Sequence of chain 1.B:
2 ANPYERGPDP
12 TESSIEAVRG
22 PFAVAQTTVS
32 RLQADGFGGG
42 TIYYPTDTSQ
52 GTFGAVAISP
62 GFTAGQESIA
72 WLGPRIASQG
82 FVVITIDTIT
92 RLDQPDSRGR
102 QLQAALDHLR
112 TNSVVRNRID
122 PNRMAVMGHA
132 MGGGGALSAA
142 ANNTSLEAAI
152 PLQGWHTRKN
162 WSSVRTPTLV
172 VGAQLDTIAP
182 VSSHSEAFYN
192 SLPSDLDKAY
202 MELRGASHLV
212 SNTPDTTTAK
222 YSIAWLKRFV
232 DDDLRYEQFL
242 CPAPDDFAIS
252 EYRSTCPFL

This protein binds this small molecule.
Small molecule (SMILES): O=C(O)c1ccc(C(=O)O)cc1

Binding-site contacts:
Ligand atom O11 contacts residue PHE63 of chain 1.B at 4.1 Å.
Ligand atom C02 contacts residue ILE179 of chain 1.B at 4.0 Å (hydrophobic).
Ligand atom O12 contacts residue PHE63 of chain 1.B at 2.9 Å (h-bond).
Ligand atom C02 contacts residue PHE63 of chain 1.B at 3.9 Å (hydrophobic).
Ligand atom O12 contacts residue ALA131 of chain 1.B at 3.1 Å.
Ligand atom C10 contacts residue HIS209 of chain 1.B at 3.6 Å.
Ligand atom C03 contacts residue ILE179 of chain 1.B at 3.9 Å (hydrophobic).
Ligand atom O12 contacts residue GLY62 of chain 1.B at 3.7 Å.
Ligand atom C05 contacts residue PHE63 of chain 1.B at 3.7 Å (hydrophobic).
Ligand atom C03 contacts residue MET132 of chain 1.B at 4.3 Å (hydrophobic).
Ligand atom C05 contacts residue ILE179 of chain 1.B at 3.7 Å (hydrophobic).
Ligand atom C01 contacts residue ILE179 of chain 1.B at 4.0 Å (hydrophobic).
Ligand atom O09 contacts residue DMS1 of chain 1.F at 3.8 Å.
Ligand atom C07 contacts residue DMS1 of chain 1.F at 4.1 Å.
Ligand atom C04 contacts residue ILE179 of chain 1.B at 3.7 Å (hydrophobic).
Ligand atom C02 contacts residue TRP156 of chain 1.B at 3.8 Å (hydrophobic).
Ligand atom C10 contacts residue PHE63 of chain 1.B at 3.5 Å (hydrophobic).
Ligand atom O08 contacts residue DMS1 of chain 1.F at 4.1 Å.
Ligand atom O09 contacts residue TRP156 of chain 1.B at 4.0 Å.
Ligand atom C04 contacts residue PHE63 of chain 1.B at 3.7 Å (hydrophobic).
Ligand atom C01 contacts residue MET132 of chain 1.B at 3.6 Å (hydrophobic).
Ligand atom C03 contacts residue HIS209 of chain 1.B at 4.2 Å.
Ligand atom C10 contacts residue ALA131 of chain 1.B at 3.4 Å (hydrophobic).
Ligand atom C02 contacts residue MET132 of chain 1.B at 3.7 Å (hydrophobic).
Ligand atom C01 contacts residue TRP156 of chain 1.B at 3.6 Å (hydrophobic).
Ligand atom O11 contacts residue HIS209 of chain 1.B at 2.8 Å (h-bond).
Ligand atom C01 contacts residue PHE63 of chain 1.B at 4.5 Å (hydrophobic).
Ligand atom O11 contacts residue ALA131 of chain 1.B at 3.2 Å.
Ligand atom C06 contacts residue ILE179 of chain 1.B at 3.9 Å (hydrophobic).
Ligand atom O12 contacts residue HIS209 of chain 1.B at 4.4 Å.
Ligand atom O12 contacts residue MET132 of chain 1.B at 2.9 Å (h-bond).
Ligand atom C03 contacts residue PHE63 of chain 1.B at 3.4 Å (hydrophobic).
Ligand atom C10 contacts residue MET132 of chain 1.B at 4.0 Å (hydrophobic).
Ligand atom C06 contacts residue PHE63 of chain 1.B at 4.1 Å (hydrophobic).